Binding-site contacts:
Ligand atom O2B contacts residue ASP113 of chain 1.A at 3.6 Å.
Ligand atom PB contacts residue MG1 of chain 1.G at 3.5 Å.
Ligand atom PG contacts residue LYS65 of chain 1.A at 3.5 Å.
Ligand atom O1B contacts residue VAL111 of chain 1.A at 3.2 Å (h-bond).
Ligand atom O3B contacts residue LYS65 of chain 1.A at 3.2 Å (salt-bridge).
Ligand atom PG contacts residue MG1 of chain 1.G at 3.5 Å.
Ligand atom O1B contacts residue ALA114 of chain 1.A at 3.2 Å (h-bond).
Ligand atom C1' contacts residue TYR115 of chain 1.A at 3.8 Å (hydrophobic).
Ligand atom PA contacts residue ARG72 of chain 1.A at 3.2 Å.
Ligand atom O3' contacts residue TYR115 of chain 1.A at 3.1 Å (h-bond).
Ligand atom N7 contacts residue ARG72 of chain 1.A at 3.7 Å.
Ligand atom O3G contacts residue LYS65 of chain 1.A at 2.7 Å (salt-bridge).
Ligand atom O1G contacts residue ASP110 of chain 1.A at 3.0 Å (salt-bridge).
Ligand atom O2G contacts residue MG1 of chain 1.G at 3.8 Å.
Ligand atom C5' contacts residue ASP185 of chain 1.A at 3.4 Å.
Ligand atom PB contacts residue ASP113 of chain 1.A at 3.8 Å.
Ligand atom O1G contacts residue MG1 of chain 1.G at 2.5 Å.
Ligand atom PA contacts residue MG1 of chain 1.G at 3.6 Å.
Ligand atom C3' contacts residue GLN151 of chain 1.A at 3.6 Å.
Ligand atom O2A contacts residue ARG72 of chain 1.A at 3.0 Å (salt-bridge).
Ligand atom O1A contacts residue ASP110 of chain 1.A at 3.2 Å (salt-bridge).
Ligand atom O2G contacts residue VAL111 of chain 1.A at 3.6 Å (h-bond).
Ligand atom O1G contacts residue LYS219 of chain 1.A at 3.4 Å (salt-bridge).
Ligand atom O1B contacts residue MG1 of chain 1.G at 2.4 Å.
Ligand atom O3' contacts residue ALA114 of chain 1.A at 3.8 Å.
Ligand atom O1A contacts residue ASP185 of chain 1.A at 3.1 Å (salt-bridge).
Ligand atom C2' contacts residue GLN151 of chain 1.A at 3.3 Å.
Ligand atom O1B contacts residue ASP185 of chain 1.A at 3.1 Å (salt-bridge).
Ligand atom O1A contacts residue MG1 of chain 1.G at 2.4 Å.
Ligand atom C2' contacts residue TYR115 of chain 1.A at 3.6 Å (hydrophobic).
Ligand atom O3A contacts residue ARG72 of chain 1.A at 2.7 Å (salt-bridge).
Ligand atom C3' contacts residue TYR115 of chain 1.A at 3.8 Å (hydrophobic).
Ligand atom C8 contacts residue ARG72 of chain 1.A at 3.8 Å.
Ligand atom O2B contacts residue ALA114 of chain 1.A at 3.7 Å.
Ligand atom O2G contacts residue GLY112 of chain 1.A at 3.5 Å.
Ligand atom O1B contacts residue ASP113 of chain 1.A at 3.6 Å.
Ligand atom O5' contacts residue ARG72 of chain 1.A at 3.6 Å (salt-bridge).
Ligand atom O1G contacts residue VAL111 of chain 1.A at 3.8 Å.
Ligand atom O3B contacts residue ASP113 of chain 1.A at 3.3 Å (salt-bridge).
Ligand atom O2G contacts residue ASP113 of chain 1.A at 3.2 Å (salt-bridge).

Sequence of chain 1.A:
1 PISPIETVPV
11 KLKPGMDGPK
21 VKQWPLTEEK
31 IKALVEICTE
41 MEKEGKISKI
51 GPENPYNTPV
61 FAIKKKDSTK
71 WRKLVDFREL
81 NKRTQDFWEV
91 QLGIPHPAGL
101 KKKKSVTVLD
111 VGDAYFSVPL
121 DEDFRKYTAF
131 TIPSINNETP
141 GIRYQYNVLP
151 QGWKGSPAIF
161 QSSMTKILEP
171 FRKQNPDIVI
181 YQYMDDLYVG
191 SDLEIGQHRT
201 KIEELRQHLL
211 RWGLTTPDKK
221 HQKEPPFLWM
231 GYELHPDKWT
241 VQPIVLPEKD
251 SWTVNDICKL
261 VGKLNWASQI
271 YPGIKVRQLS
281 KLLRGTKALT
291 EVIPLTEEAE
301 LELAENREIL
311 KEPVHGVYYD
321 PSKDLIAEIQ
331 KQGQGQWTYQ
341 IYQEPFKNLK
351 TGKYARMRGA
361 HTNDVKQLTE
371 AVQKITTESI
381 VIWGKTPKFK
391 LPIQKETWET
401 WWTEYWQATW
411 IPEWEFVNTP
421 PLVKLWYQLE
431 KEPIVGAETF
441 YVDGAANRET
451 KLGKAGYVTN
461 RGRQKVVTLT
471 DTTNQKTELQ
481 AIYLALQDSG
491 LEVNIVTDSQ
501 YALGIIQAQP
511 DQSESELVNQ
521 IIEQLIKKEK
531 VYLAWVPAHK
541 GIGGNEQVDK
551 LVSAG

This small molecule binds to this protein.
Small molecule (SMILES): Nc1ncnc2c1ncn2[C@H]1C[C@H](O)[C@@H](CO[P](=O)(O)O[P](=O)(O)OP(=O)(O)O)O1